Binding-site contacts:
Ligand atom CG contacts residue GLY246 of chain 1.A at 3.8 Å.
Ligand atom O contacts residue GLY154 of chain 1.C at 3.3 Å (h-bond).
Ligand atom CD1 contacts residue GLY245 of chain 1.A at 3.5 Å.
Ligand atom C contacts residue GLY154 of chain 1.C at 3.6 Å.
Ligand atom CG contacts residue GLY245 of chain 1.A at 3.8 Å.
Ligand atom CA contacts residue GLY154 of chain 1.C at 4.0 Å.
Ligand atom CD1 contacts residue GLY246 of chain 1.A at 3.7 Å.
Ligand atom OH contacts residue SER129 of chain 1.C at 2.6 Å (h-bond).
Ligand atom O contacts residue GLU156 of chain 1.C at 3.6 Å (salt-bridge).
Ligand atom CD1 contacts residue ALA153 of chain 1.C at 3.7 Å (hydrophobic).
Ligand atom CE1 contacts residue HIS150 of chain 1.C at 3.5 Å.
Ligand atom CE2 contacts residue MET261 of chain 1.C at 3.8 Å (hydrophobic).
Ligand atom CE1 contacts residue ALA153 of chain 1.C at 4.0 Å (hydrophobic).
Ligand atom OH contacts residue HIS150 of chain 1.C at 2.4 Å (h-bond).
Ligand atom C contacts residue ILE254 of chain 1.C at 3.8 Å (hydrophobic).
Ligand atom CA contacts residue NAD1 of chain 1.G at 3.9 Å.
Ligand atom CZ contacts residue HIS150 of chain 1.C at 3.4 Å.
Ligand atom CB contacts residue GLY246 of chain 1.A at 3.9 Å.
Ligand atom CE2 contacts residue SER129 of chain 1.C at 3.9 Å.
Ligand atom O contacts residue THR155 of chain 1.C at 3.1 Å.
Ligand atom N contacts residue GLY154 of chain 1.C at 3.7 Å.
Ligand atom CB contacts residue GLY245 of chain 1.A at 3.5 Å.
Ligand atom C contacts residue ARG253 of chain 1.C at 3.5 Å.
Ligand atom O contacts residue ILE254 of chain 1.C at 4.0 Å.
Ligand atom CE2 contacts residue NAD1 of chain 1.G at 3.8 Å.
Ligand atom CB contacts residue NAD1 of chain 1.G at 3.9 Å.
Ligand atom CE1 contacts residue PRO151 of chain 1.C at 3.9 Å (hydrophobic).
Ligand atom N contacts residue THR155 of chain 1.C at 2.9 Å (h-bond).
Ligand atom CD2 contacts residue NAD1 of chain 1.G at 3.4 Å.
Ligand atom OH contacts residue NAD1 of chain 1.G at 3.4 Å.
Ligand atom O contacts residue ARG253 of chain 1.C at 2.8 Å (salt-bridge).
Ligand atom CA contacts residue HIS220 of chain 1.C at 4.0 Å.
Ligand atom CE1 contacts residue NAD1 of chain 1.G at 3.4 Å.
Ligand atom CZ contacts residue NAD1 of chain 1.G at 3.4 Å.
Ligand atom N contacts residue NAD1 of chain 1.G at 2.8 Å (h-bond).
Ligand atom CB contacts residue GLY154 of chain 1.C at 3.8 Å.
Ligand atom CZ contacts residue SER129 of chain 1.C at 3.7 Å.
Ligand atom CD1 contacts residue NAD1 of chain 1.G at 3.8 Å.
Ligand atom CG contacts residue NAD1 of chain 1.G at 3.5 Å.
Ligand atom CE2 contacts residue TRP262 of chain 1.C at 4.0 Å (hydrophobic).

Sequence of chain 1.C:
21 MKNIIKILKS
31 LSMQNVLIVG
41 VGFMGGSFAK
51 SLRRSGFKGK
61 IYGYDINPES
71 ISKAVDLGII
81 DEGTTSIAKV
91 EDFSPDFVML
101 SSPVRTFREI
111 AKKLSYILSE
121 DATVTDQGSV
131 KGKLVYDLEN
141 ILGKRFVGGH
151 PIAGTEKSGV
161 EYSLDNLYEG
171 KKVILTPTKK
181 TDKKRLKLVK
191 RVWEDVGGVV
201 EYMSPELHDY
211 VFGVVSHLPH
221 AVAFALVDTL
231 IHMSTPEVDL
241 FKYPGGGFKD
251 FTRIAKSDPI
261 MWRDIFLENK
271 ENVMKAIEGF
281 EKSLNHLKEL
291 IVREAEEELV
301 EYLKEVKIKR

This small molecule binds to this protein.
Small molecule (SMILES): N[C@@H](Cc1ccc(O)cc1)C(=O)O

Sequence of chain 1.A:
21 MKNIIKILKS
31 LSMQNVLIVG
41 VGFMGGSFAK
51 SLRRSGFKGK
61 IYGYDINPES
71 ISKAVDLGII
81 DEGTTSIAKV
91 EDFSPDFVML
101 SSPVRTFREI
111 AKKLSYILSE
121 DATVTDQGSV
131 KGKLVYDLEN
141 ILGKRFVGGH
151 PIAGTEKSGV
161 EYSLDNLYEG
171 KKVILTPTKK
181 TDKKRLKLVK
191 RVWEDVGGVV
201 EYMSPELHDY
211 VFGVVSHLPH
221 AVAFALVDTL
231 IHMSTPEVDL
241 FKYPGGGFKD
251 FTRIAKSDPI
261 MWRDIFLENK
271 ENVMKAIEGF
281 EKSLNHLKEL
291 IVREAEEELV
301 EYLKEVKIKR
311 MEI